Sequence of chain 1.A:
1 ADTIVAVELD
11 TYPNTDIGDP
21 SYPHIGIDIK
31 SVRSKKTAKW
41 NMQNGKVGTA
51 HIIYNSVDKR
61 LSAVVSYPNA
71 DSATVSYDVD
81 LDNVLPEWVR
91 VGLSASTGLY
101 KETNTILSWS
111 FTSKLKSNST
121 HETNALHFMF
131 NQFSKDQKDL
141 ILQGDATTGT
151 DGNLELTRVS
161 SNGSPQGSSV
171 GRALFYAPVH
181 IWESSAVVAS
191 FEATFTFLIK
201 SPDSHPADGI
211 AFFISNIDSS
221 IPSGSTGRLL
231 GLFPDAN

A protein and the small-molecule ligand that binds it are described below.
Small molecule (SMILES): Cc1cc(=O)oc2cc(O[C@H]3O[C@H](CO)[C@@H](O)[C@H](O)[C@H]3O)ccc12

Binding-site contacts:
Ligand atom O3' contacts residue ARG228 of chain 1.A at 3.0 Å (salt-bridge).
Ligand atom O4' contacts residue ARG228 of chain 1.A at 3.1 Å (salt-bridge).
Ligand atom C8A contacts residue LEU99 of chain 1.A at 4.0 Å (hydrophobic).
Ligand atom C6' contacts residue TYR12 of chain 1.A at 3.8 Å (hydrophobic).
Ligand atom O1 contacts residue TYR12 of chain 1.A at 3.8 Å.
Ligand atom C6' contacts residue ALA207 of chain 1.A at 3.6 Å (hydrophobic).
Ligand atom O6' contacts residue TYR100 of chain 1.A at 3.1 Å (h-bond).
Ligand atom C7 contacts residue TYR12 of chain 1.A at 4.0 Å (hydrophobic).
Ligand atom C5 contacts residue TYR12 of chain 1.A at 3.6 Å (hydrophobic).
Ligand atom O6' contacts residue GLY98 of chain 1.A at 3.3 Å.
Ligand atom C4' contacts residue ASN14 of chain 1.A at 3.8 Å.
Ligand atom C8 contacts residue TYR12 of chain 1.A at 3.7 Å (hydrophobic).
Ligand atom C1' contacts residue LEU99 of chain 1.A at 3.9 Å (hydrophobic).
Ligand atom C6 contacts residue TYR12 of chain 1.A at 3.9 Å (hydrophobic).
Ligand atom O4' contacts residue ASP208 of chain 1.A at 2.6 Å (salt-bridge).
Ligand atom C4 contacts residue TYR12 of chain 1.A at 3.7 Å (hydrophobic).
Ligand atom O4' contacts residue TYR12 of chain 1.A at 4.0 Å.
Ligand atom O1 contacts residue TYR100 of chain 1.A at 3.4 Å.
Ligand atom O2 contacts residue TYR100 of chain 1.A at 2.7 Å (h-bond).
Ligand atom O4' contacts residue ASN14 of chain 1.A at 2.8 Å (h-bond).
Ligand atom C3' contacts residue ARG228 of chain 1.A at 3.9 Å.
Ligand atom O6' contacts residue ALA207 of chain 1.A at 3.5 Å.
Ligand atom C6' contacts residue TYR100 of chain 1.A at 4.1 Å (hydrophobic).
Ligand atom O1 contacts residue LEU99 of chain 1.A at 3.5 Å.
Ligand atom C4A contacts residue TYR12 of chain 1.A at 3.3 Å (hydrophobic).
Ligand atom C2 contacts residue TYR100 of chain 1.A at 3.4 Å (hydrophobic).
Ligand atom O4' contacts residue GLY227 of chain 1.A at 3.9 Å.
Ligand atom C4' contacts residue GLY227 of chain 1.A at 4.0 Å.
Ligand atom C4' contacts residue ARG228 of chain 1.A at 3.6 Å.
Ligand atom C4' contacts residue ASP208 of chain 1.A at 3.4 Å.
Ligand atom C3' contacts residue ASN14 of chain 1.A at 4.0 Å.
Ligand atom C5' contacts residue TYR12 of chain 1.A at 3.8 Å (hydrophobic).
Ligand atom C8 contacts residue LEU99 of chain 1.A at 3.5 Å (hydrophobic).
Ligand atom O3' contacts residue GLY227 of chain 1.A at 3.6 Å.
Ligand atom O5' contacts residue LEU99 of chain 1.A at 3.3 Å.
Ligand atom O6' contacts residue LEU99 of chain 1.A at 2.9 Å (h-bond).
Ligand atom O6' contacts residue ASP208 of chain 1.A at 3.0 Å (salt-bridge).
Ligand atom C5' contacts residue ASP208 of chain 1.A at 4.1 Å.
Ligand atom C6' contacts residue ASP208 of chain 1.A at 3.5 Å.
Ligand atom C8A contacts residue TYR12 of chain 1.A at 3.3 Å (hydrophobic).